This protein binds this small molecule.
Small molecule (SMILES): O=C1CC[C@H](N2C(=O)c3ccccc3C2=O)C(=O)N1

Sequence of chain 1.B:
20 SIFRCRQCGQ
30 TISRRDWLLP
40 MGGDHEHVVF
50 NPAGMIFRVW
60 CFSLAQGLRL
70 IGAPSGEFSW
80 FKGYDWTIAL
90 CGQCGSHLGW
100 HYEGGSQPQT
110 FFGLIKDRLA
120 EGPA

Binding-site contacts:
Ligand atom O18 contacts residue TRP99 of chain 1.B at 3.7 Å.
Ligand atom O05 contacts residue PHE77 of chain 1.B at 3.8 Å.
Ligand atom C4 contacts residue TRP85 of chain 1.B at 3.9 Å (hydrophobic).
Ligand atom O01 contacts residue PRO51 of chain 1.B at 3.5 Å.
Ligand atom C02 contacts residue TRP79 of chain 1.B at 3.3 Å (hydrophobic).
Ligand atom C07 contacts residue TRP85 of chain 1.B at 3.5 Å (hydrophobic).
Ligand atom C04 contacts residue TRP79 of chain 1.B at 3.4 Å (hydrophobic).
Ligand atom N09 contacts residue ASN50 of chain 1.B at 3.8 Å.
Ligand atom C4 contacts residue PRO51 of chain 1.B at 3.9 Å (hydrophobic).
Ligand atom C04 contacts residue SER78 of chain 1.B at 4.1 Å.
Ligand atom C12 contacts residue PRO51 of chain 1.B at 4.1 Å (hydrophobic).
Ligand atom N03 contacts residue PHE77 of chain 1.B at 2.9 Å (h-bond).
Ligand atom O01 contacts residue PHE77 of chain 1.B at 3.7 Å.
Ligand atom O05 contacts residue TRP85 of chain 1.B at 3.8 Å.
Ligand atom O05 contacts residue SER78 of chain 1.B at 3.5 Å.
Ligand atom C04 contacts residue PHE77 of chain 1.B at 3.8 Å (hydrophobic).
Ligand atom C14 contacts residue ASN50 of chain 1.B at 3.6 Å.
Ligand atom C13 contacts residue PRO51 of chain 1.B at 3.8 Å (hydrophobic).
Ligand atom O05 contacts residue TYR101 of chain 1.B at 2.8 Å (h-bond).
Ligand atom O01 contacts residue TRP79 of chain 1.B at 3.4 Å.
Ligand atom C3 contacts residue ASN50 of chain 1.B at 3.5 Å.
Ligand atom O16 contacts residue PRO51 of chain 1.B at 4.1 Å.
Ligand atom C07 contacts residue TRP99 of chain 1.B at 3.5 Å (hydrophobic).
Ligand atom C04 contacts residue TYR101 of chain 1.B at 3.4 Å (hydrophobic).
Ligand atom C02 contacts residue PHE77 of chain 1.B at 3.7 Å (hydrophobic).
Ligand atom C19 contacts residue ASN50 of chain 1.B at 3.5 Å.
Ligand atom O16 contacts residue TRP85 of chain 1.B at 3.3 Å.
Ligand atom N03 contacts residue TRP79 of chain 1.B at 3.3 Å.
Ligand atom C06 contacts residue TYR101 of chain 1.B at 3.5 Å (hydrophobic).
Ligand atom O16 contacts residue PHE77 of chain 1.B at 3.8 Å.
Ligand atom O01 contacts residue ASN50 of chain 1.B at 3.5 Å.
Ligand atom O18 contacts residue ASN50 of chain 1.B at 3.1 Å (h-bond).
Ligand atom O16 contacts residue GLU76 of chain 1.B at 3.8 Å.
Ligand atom C06 contacts residue TRP99 of chain 1.B at 3.7 Å (hydrophobic).
Ligand atom O05 contacts residue TRP79 of chain 1.B at 2.9 Å (h-bond).
Ligand atom C06 contacts residue TRP85 of chain 1.B at 3.7 Å (hydrophobic).
Ligand atom C06 contacts residue TRP79 of chain 1.B at 3.7 Å (hydrophobic).
Ligand atom N03 contacts residue SER78 of chain 1.B at 4.2 Å.
Ligand atom C04 contacts residue TRP85 of chain 1.B at 3.8 Å (hydrophobic).
Ligand atom C08 contacts residue TRP79 of chain 1.B at 3.7 Å (hydrophobic).